Sequence of chain 1.E:
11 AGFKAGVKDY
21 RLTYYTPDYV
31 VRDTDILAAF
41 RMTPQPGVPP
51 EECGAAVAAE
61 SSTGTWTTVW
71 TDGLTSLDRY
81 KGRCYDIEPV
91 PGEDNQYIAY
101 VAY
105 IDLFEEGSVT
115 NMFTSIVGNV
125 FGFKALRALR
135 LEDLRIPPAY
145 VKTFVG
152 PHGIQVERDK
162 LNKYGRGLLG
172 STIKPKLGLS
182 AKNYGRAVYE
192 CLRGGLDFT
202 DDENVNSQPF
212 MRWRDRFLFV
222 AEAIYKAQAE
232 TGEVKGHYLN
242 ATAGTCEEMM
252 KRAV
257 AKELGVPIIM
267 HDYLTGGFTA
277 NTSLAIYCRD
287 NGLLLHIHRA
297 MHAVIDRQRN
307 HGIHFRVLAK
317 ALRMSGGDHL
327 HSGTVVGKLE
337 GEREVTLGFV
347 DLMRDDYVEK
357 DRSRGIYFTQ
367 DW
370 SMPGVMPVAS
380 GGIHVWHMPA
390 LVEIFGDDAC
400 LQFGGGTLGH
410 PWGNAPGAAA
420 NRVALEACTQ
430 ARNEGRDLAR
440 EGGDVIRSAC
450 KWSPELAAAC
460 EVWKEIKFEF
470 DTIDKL

Sequence of chain 1.F:
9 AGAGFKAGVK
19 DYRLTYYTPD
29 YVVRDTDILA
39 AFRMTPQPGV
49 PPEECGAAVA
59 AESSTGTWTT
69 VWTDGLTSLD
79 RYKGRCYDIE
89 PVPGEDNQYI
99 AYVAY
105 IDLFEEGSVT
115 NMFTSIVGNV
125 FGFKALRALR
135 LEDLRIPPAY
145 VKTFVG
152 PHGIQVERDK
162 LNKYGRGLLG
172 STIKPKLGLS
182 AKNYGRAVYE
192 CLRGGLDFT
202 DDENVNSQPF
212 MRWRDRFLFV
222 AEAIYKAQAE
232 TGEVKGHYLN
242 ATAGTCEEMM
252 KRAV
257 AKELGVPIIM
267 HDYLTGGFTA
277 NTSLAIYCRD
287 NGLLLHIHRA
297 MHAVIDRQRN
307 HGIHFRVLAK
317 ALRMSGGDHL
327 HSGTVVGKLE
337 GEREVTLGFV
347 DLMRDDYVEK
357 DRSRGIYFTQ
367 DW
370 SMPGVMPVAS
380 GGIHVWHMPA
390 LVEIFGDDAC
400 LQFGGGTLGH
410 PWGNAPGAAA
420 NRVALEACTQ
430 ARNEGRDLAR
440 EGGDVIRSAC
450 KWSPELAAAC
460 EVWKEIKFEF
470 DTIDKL

Binding-site contacts:
Ligand atom O5P contacts residue SER379 of chain 1.F at 3.4 Å (h-bond).
Ligand atom O1P contacts residue GLY404 of chain 1.F at 2.8 Å (h-bond).
Ligand atom O2 contacts residue LYS175 of chain 1.F at 3.0 Å (salt-bridge).
Ligand atom O2 contacts residue MG1 of chain 1.CB at 2.2 Å.
Ligand atom O5 contacts residue LEU335 of chain 1.F at 3.4 Å.
Ligand atom O2 contacts residue KCX201 of chain 1.F at 3.2 Å (h-bond).
Ligand atom O2 contacts residue ASP203 of chain 1.F at 3.4 Å (salt-bridge).
Ligand atom O1 contacts residue LYS175 of chain 1.F at 3.2 Å (salt-bridge).
Ligand atom O7 contacts residue GLU204 of chain 1.F at 3.2 Å (salt-bridge).
Ligand atom O1P contacts residue THR65 of chain 1.E at 2.5 Å (h-bond).
Ligand atom O5P contacts residue HIS327 of chain 1.F at 2.9 Å (h-bond).
Ligand atom O3 contacts residue GLU204 of chain 1.F at 2.9 Å (salt-bridge).
Ligand atom O7 contacts residue ASP203 of chain 1.F at 3.2 Å (salt-bridge).
Ligand atom O3 contacts residue KCX201 of chain 1.F at 2.7 Å (h-bond).
Ligand atom O7 contacts residue LYS175 of chain 1.F at 3.5 Å (salt-bridge).
Ligand atom O4P contacts residue ARG295 of chain 1.F at 2.9 Å (salt-bridge).
Ligand atom O7 contacts residue ASN123 of chain 1.E at 3.0 Å (h-bond).
Ligand atom O2P contacts residue GLY380 of chain 1.F at 3.3 Å.
Ligand atom O6 contacts residue GLU60 of chain 1.E at 3.4 Å (salt-bridge).
Ligand atom O3 contacts residue HIS294 of chain 1.F at 3.0 Å (h-bond).
Ligand atom P1 contacts residue THR65 of chain 1.E at 3.3 Å.
Ligand atom O3 contacts residue MG1 of chain 1.CB at 2.2 Å.
Ligand atom O2P contacts residue THR65 of chain 1.E at 3.3 Å (h-bond).
Ligand atom O2P contacts residue GLY381 of chain 1.F at 2.8 Å (h-bond).
Ligand atom O2P contacts residue TRP66 of chain 1.E at 3.2 Å.
Ligand atom C2 contacts residue MG1 of chain 1.CB at 2.8 Å.
Ligand atom C3 contacts residue MG1 of chain 1.CB at 3.0 Å.
Ligand atom O6 contacts residue LYS334 of chain 1.F at 2.9 Å (salt-bridge).
Ligand atom O6P contacts residue ARG295 of chain 1.F at 2.9 Å (salt-bridge).
Ligand atom O7 contacts residue LYS177 of chain 1.F at 2.8 Å (salt-bridge).
Ligand atom O2P contacts residue LYS334 of chain 1.F at 2.9 Å (salt-bridge).
Ligand atom O3P contacts residue GLY403 of chain 1.F at 2.8 Å (h-bond).
Ligand atom C contacts residue MG1 of chain 1.CB at 2.8 Å.
Ligand atom O2 contacts residue THR173 of chain 1.F at 3.1 Å (h-bond).
Ligand atom O1P contacts residue LYS175 of chain 1.F at 3.5 Å.
Ligand atom O4 contacts residue SER379 of chain 1.F at 2.9 Å (h-bond).
Ligand atom O7 contacts residue MG1 of chain 1.CB at 2.1 Å.
Ligand atom O4 contacts residue GLY380 of chain 1.F at 3.3 Å.
Ligand atom C contacts residue LYS175 of chain 1.F at 3.5 Å.
Ligand atom C3 contacts residue KCX201 of chain 1.F at 3.2 Å.

This protein binds this small molecule.
Small molecule (SMILES): O=C(O)[C@@](O)(COP(=O)(O)O)[C@H](O)[C@H](O)COP(=O)(O)O